Sequence of chain 1.A:
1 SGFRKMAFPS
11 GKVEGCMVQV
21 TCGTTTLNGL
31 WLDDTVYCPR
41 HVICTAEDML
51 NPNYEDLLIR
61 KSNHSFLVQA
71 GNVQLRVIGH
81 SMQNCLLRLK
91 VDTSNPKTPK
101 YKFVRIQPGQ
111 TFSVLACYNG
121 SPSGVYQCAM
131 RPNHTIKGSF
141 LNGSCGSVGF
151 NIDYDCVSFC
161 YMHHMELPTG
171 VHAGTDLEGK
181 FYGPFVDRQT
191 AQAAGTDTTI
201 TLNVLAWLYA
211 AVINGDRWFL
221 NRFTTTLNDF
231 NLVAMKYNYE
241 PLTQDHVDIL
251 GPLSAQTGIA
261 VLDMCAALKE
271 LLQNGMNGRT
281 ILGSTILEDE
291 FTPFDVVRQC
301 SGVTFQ

This small molecule binds to this protein.
Small molecule (SMILES): C[C@@H](OC(C)(C)C)[C@H](NC(=O)OCc1ccccc1)C(=O)N[C@@H](CC1CCCCC1)C(=O)N[C@H](CO)C[C@@H]1CCNC1=O

Binding-site contacts:
Ligand atom C2 contacts residue THR190 of chain 1.A at 3.2 Å.
Ligand atom O73 contacts residue MET165 of chain 1.A at 3.1 Å.
Ligand atom O54 contacts residue HIS163 of chain 1.A at 2.9 Å (h-bond).
Ligand atom O39 contacts residue SER144 of chain 1.A at 3.5 Å (h-bond).
Ligand atom N49 contacts residue PHE140 of chain 1.A at 3.2 Å (h-bond).
Ligand atom C64 contacts residue ARG188 of chain 1.A at 3.7 Å.
Ligand atom C33 contacts residue CYS145 of chain 1.A at 2.6 Å (hydrophobic).
Ligand atom C51 contacts residue GLU166 of chain 1.A at 3.5 Å.
Ligand atom C13 contacts residue THR190 of chain 1.A at 3.0 Å.
Ligand atom C41 contacts residue CYS145 of chain 1.A at 3.5 Å (hydrophobic).
Ligand atom C35 contacts residue CYS145 of chain 1.A at 1.4 Å (hydrophobic).
Ligand atom N31 contacts residue HIS164 of chain 1.A at 3.4 Å (h-bond).
Ligand atom C85 contacts residue LEU167 of chain 1.A at 3.7 Å (hydrophobic).
Ligand atom O54 contacts residue HIS172 of chain 1.A at 3.5 Å.
Ligand atom O54 contacts residue GLU166 of chain 1.A at 3.5 Å.
Ligand atom O39 contacts residue CYS145 of chain 1.A at 2.6 Å (h-bond).
Ligand atom N25 contacts residue GLN189 of chain 1.A at 3.1 Å (h-bond).
Ligand atom O39 contacts residue GLY143 of chain 1.A at 3.0 Å (h-bond).
Ligand atom C60 contacts residue GLN189 of chain 1.A at 3.7 Å.
Ligand atom N19 contacts residue GLU166 of chain 1.A at 2.9 Å (salt-bridge).
Ligand atom C85 contacts residue GLU166 of chain 1.A at 3.4 Å.
Ligand atom N49 contacts residue GLU166 of chain 1.A at 2.9 Å (salt-bridge).
Ligand atom C1 contacts residue GLN189 of chain 1.A at 3.5 Å.
Ligand atom C64 contacts residue TYR54 of chain 1.A at 3.3 Å (hydrophobic).
Ligand atom C21 contacts residue GLN189 of chain 1.A at 3.5 Å.
Ligand atom C85 contacts residue PRO168 of chain 1.A at 3.6 Å (hydrophobic).
Ligand atom C1 contacts residue THR190 of chain 1.A at 3.4 Å.
Ligand atom C64 contacts residue ASP187 of chain 1.A at 3.2 Å.
Ligand atom C64 contacts residue HIS41 of chain 1.A at 3.7 Å.
Ligand atom C63 contacts residue ASP187 of chain 1.A at 3.3 Å.
Ligand atom C75 contacts residue GLU166 of chain 1.A at 3.7 Å.
Ligand atom C62 contacts residue HIS41 of chain 1.A at 3.7 Å.
Ligand atom C17 contacts residue GLU166 of chain 1.A at 3.6 Å.
Ligand atom O15 contacts residue MET165 of chain 1.A at 3.5 Å.
Ligand atom O73 contacts residue GLU166 of chain 1.A at 2.7 Å (salt-bridge).
Ligand atom O54 contacts residue PHE140 of chain 1.A at 3.4 Å.
Ligand atom O89 contacts residue GLN189 of chain 1.A at 3.4 Å.
Ligand atom C63 contacts residue ARG188 of chain 1.A at 3.3 Å.
Ligand atom C3 contacts residue GLN192 of chain 1.A at 3.2 Å.
Ligand atom N31 contacts residue CYS145 of chain 1.A at 3.1 Å (h-bond).